Sequence of chain 1.A:
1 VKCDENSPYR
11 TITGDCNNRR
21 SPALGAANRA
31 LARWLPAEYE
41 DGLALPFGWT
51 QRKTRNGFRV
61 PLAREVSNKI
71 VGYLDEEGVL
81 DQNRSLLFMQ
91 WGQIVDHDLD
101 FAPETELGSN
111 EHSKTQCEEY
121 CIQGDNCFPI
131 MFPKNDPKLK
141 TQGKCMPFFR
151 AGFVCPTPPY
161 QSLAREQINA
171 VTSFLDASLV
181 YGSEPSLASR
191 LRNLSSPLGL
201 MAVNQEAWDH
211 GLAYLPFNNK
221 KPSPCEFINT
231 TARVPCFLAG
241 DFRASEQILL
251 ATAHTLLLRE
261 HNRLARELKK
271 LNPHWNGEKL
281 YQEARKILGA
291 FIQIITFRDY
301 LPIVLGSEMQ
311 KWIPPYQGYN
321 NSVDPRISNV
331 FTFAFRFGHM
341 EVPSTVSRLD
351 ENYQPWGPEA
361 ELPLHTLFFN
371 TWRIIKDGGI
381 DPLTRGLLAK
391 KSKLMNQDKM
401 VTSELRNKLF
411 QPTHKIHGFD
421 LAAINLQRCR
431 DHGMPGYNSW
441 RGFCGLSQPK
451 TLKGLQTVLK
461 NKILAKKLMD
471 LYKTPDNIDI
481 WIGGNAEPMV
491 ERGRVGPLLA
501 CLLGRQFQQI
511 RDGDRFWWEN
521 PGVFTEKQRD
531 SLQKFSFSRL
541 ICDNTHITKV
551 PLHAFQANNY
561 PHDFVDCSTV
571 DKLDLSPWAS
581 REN

A small-molecule ligand and the protein it binds are described below.
Small molecule (SMILES): CC(=O)N[C@H]1[C@H](O[C@H]2[C@H](O)[C@@H](NC(C)=O)CO[C@@H]2CO)O[C@H](CO)[C@@H](O)[C@@H]1O

Binding-site contacts:
Ligand atom C8 contacts residue GLN205 of chain 1.A at 3.8 Å.
Ligand atom C7 contacts residue ALA202 of chain 1.A at 4.3 Å (hydrophobic).
Ligand atom O3 contacts residue GLN205 of chain 1.A at 3.2 Å (h-bond).
Ligand atom C8 contacts residue VAL203 of chain 1.A at 4.3 Å (hydrophobic).
Ligand atom C3 contacts residue GLN205 of chain 1.A at 4.3 Å.
Ligand atom O5 contacts residue SER196 of chain 1.A at 3.2 Å (h-bond).
Ligand atom O6 contacts residue SER196 of chain 1.A at 3.7 Å.
Ligand atom O7 contacts residue ALA202 of chain 1.A at 3.6 Å.
Ligand atom C5 contacts residue SER196 of chain 1.A at 3.8 Å.
Ligand atom C5 contacts residue ASN193 of chain 1.A at 3.7 Å.
Ligand atom O7 contacts residue ASN193 of chain 1.A at 3.3 Å (h-bond).
Ligand atom C6 contacts residue TRP208 of chain 1.A at 4.1 Å (hydrophobic).
Ligand atom C8 contacts residue ASN193 of chain 1.A at 4.5 Å.
Ligand atom C6 contacts residue SER196 of chain 1.A at 4.0 Å.
Ligand atom C2 contacts residue GLN205 of chain 1.A at 4.3 Å.
Ligand atom O6 contacts residue GLN205 of chain 1.A at 3.5 Å (h-bond).
Ligand atom O7 contacts residue GLN205 of chain 1.A at 3.4 Å (h-bond).
Ligand atom O6 contacts residue TRP208 of chain 1.A at 4.4 Å.
Ligand atom C6 contacts residue LEU200 of chain 1.A at 4.4 Å (hydrophobic).
Ligand atom C6 contacts residue LEU198 of chain 1.A at 3.7 Å (hydrophobic).
Ligand atom C4 contacts residue ASN193 of chain 1.A at 4.2 Å.
Ligand atom C1 contacts residue ASN193 of chain 1.A at 1.4 Å.
Ligand atom C3 contacts residue ASN193 of chain 1.A at 3.8 Å.
Ligand atom N2 contacts residue ASN193 of chain 1.A at 2.9 Å (h-bond).
Ligand atom O7 contacts residue MET201 of chain 1.A at 4.4 Å.
Ligand atom O6 contacts residue LEU198 of chain 1.A at 2.9 Å.
Ligand atom O5 contacts residue ASN193 of chain 1.A at 2.4 Å (h-bond).
Ligand atom C8 contacts residue ALA202 of chain 1.A at 4.1 Å (hydrophobic).
Ligand atom C7 contacts residue ASN193 of chain 1.A at 3.3 Å.
Ligand atom C7 contacts residue GLN205 of chain 1.A at 3.4 Å.
Ligand atom N2 contacts residue GLN205 of chain 1.A at 3.8 Å.
Ligand atom O7 contacts residue VAL203 of chain 1.A at 3.1 Å (h-bond).
Ligand atom O5 contacts residue LEU200 of chain 1.A at 4.1 Å.
Ligand atom C1 contacts residue SER196 of chain 1.A at 3.8 Å.
Ligand atom C2 contacts residue ASN193 of chain 1.A at 2.4 Å.
Ligand atom C7 contacts residue VAL203 of chain 1.A at 4.1 Å (hydrophobic).